Binding-site contacts:
Ligand atom P contacts residue ASP99 of chain 1.E at 3.7 Å.
Ligand atom N contacts residue PHE97 of chain 1.E at 4.5 Å.
Ligand atom OG contacts residue ASP99 of chain 1.E at 3.7 Å.
Ligand atom O1P contacts residue GLY95 of chain 1.E at 3.9 Å.
Ligand atom OXT contacts residue SER39 of chain 1.E at 4.3 Å.
Ligand atom OXT contacts residue ARG90 of chain 1.E at 3.4 Å (salt-bridge).
Ligand atom P contacts residue CA1 of chain 1.O at 3.1 Å.
Ligand atom P contacts residue SER39 of chain 1.E at 3.8 Å.
Ligand atom P contacts residue PHE97 of chain 1.E at 3.6 Å.
Ligand atom O3P contacts residue TRP96 of chain 1.E at 3.3 Å.
Ligand atom O1P contacts residue TRP96 of chain 1.E at 3.5 Å.
Ligand atom P contacts residue TRP96 of chain 1.E at 4.2 Å.
Ligand atom CB contacts residue SER39 of chain 1.E at 3.7 Å.
Ligand atom P contacts residue GLY95 of chain 1.E at 4.0 Å.
Ligand atom O1P contacts residue CA1 of chain 1.O at 2.4 Å.
Ligand atom O1P contacts residue PHE97 of chain 1.E at 3.1 Å (h-bond).
Ligand atom C contacts residue ARG90 of chain 1.E at 3.2 Å.
Ligand atom O1P contacts residue ASP99 of chain 1.E at 3.0 Å (salt-bridge).
Ligand atom O3P contacts residue CA1 of chain 1.O at 3.9 Å.
Ligand atom O2P contacts residue ASP99 of chain 1.E at 3.2 Å (salt-bridge).
Ligand atom CA contacts residue ARG90 of chain 1.E at 3.5 Å.
Ligand atom OG contacts residue SER39 of chain 1.E at 4.0 Å.
Ligand atom P contacts residue ASN98 of chain 1.E at 4.2 Å.
Ligand atom O3P contacts residue PHE97 of chain 1.E at 2.8 Å (h-bond).
Ligand atom O2P contacts residue GLY95 of chain 1.E at 3.7 Å.
Ligand atom O contacts residue LYS101 of chain 1.E at 3.2 Å (salt-bridge).
Ligand atom OG contacts residue CA1 of chain 1.O at 4.4 Å.
Ligand atom O3P contacts residue GLY95 of chain 1.E at 3.9 Å.
Ligand atom P contacts residue ARG90 of chain 1.E at 4.3 Å.
Ligand atom O2P contacts residue CA1 of chain 1.O at 2.6 Å.
Ligand atom O1P contacts residue ASN98 of chain 1.E at 2.9 Å (h-bond).
Ligand atom CB contacts residue ARG90 of chain 1.E at 3.1 Å.
Ligand atom OG contacts residue PHE97 of chain 1.E at 4.4 Å.
Ligand atom OG contacts residue ARG90 of chain 1.E at 2.9 Å (salt-bridge).
Ligand atom C contacts residue LYS101 of chain 1.E at 4.3 Å.
Ligand atom O2P contacts residue SER39 of chain 1.E at 2.7 Å (h-bond).
Ligand atom O contacts residue ARG90 of chain 1.E at 3.5 Å (salt-bridge).
Ligand atom O3P contacts residue ASN98 of chain 1.E at 4.5 Å.

This small molecule binds to this protein.
Small molecule (SMILES): N[C@@H](COP(=O)(O)O)C(=O)O

Sequence of chain 1.E:
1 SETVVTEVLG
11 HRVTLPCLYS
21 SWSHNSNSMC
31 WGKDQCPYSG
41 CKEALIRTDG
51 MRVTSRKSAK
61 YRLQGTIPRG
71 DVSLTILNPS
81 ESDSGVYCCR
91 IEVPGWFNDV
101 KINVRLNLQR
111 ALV